A small-molecule ligand and the protein it binds are described below.
Small molecule (SMILES): CC(=O)N[C@H]1[C@H](O[C@H]2[C@H](O)[C@@H](NC(C)=O)CO[C@@H]2CO)O[C@H](CO)[C@@H](O)[C@@H]1O

Binding-site contacts:
Ligand atom O6 contacts residue GLN269 of chain 1.B at 3.8 Å.
Ligand atom C8 contacts residue ASN310 of chain 1.B at 4.4 Å.
Ligand atom O7 contacts residue ARG268 of chain 1.B at 3.1 Å (salt-bridge).
Ligand atom C7 contacts residue GLN308 of chain 1.B at 4.3 Å.
Ligand atom O5 contacts residue PRO270 of chain 1.B at 3.9 Å.
Ligand atom O5 contacts residue ARG268 of chain 1.B at 3.7 Å.
Ligand atom O5 contacts residue ASN310 of chain 1.B at 2.4 Å (h-bond).
Ligand atom C7 contacts residue ARG268 of chain 1.B at 4.0 Å.
Ligand atom C1 contacts residue SER265 of chain 1.B at 4.3 Å.
Ligand atom C3 contacts residue ASN310 of chain 1.B at 3.8 Å.
Ligand atom N2 contacts residue ASN310 of chain 1.B at 2.9 Å (h-bond).
Ligand atom C4 contacts residue SER265 of chain 1.B at 4.0 Å.
Ligand atom O3 contacts residue SER265 of chain 1.B at 3.6 Å (h-bond).
Ligand atom C2 contacts residue ASN310 of chain 1.B at 2.4 Å.
Ligand atom C8 contacts residue GLN308 of chain 1.B at 3.6 Å.
Ligand atom O6 contacts residue PRO270 of chain 1.B at 3.9 Å.
Ligand atom O6 contacts residue SER265 of chain 1.B at 4.0 Å.
Ligand atom C1 contacts residue ARG268 of chain 1.B at 3.6 Å.
Ligand atom C2 contacts residue ARG268 of chain 1.B at 4.0 Å.
Ligand atom C7 contacts residue ASN310 of chain 1.B at 3.3 Å.
Ligand atom C5 contacts residue ASN310 of chain 1.B at 3.6 Å.
Ligand atom C6 contacts residue GLN269 of chain 1.B at 3.9 Å.
Ligand atom C3 contacts residue SER265 of chain 1.B at 4.2 Å.
Ligand atom O5 contacts residue SER265 of chain 1.B at 4.2 Å.
Ligand atom O7 contacts residue ASN310 of chain 1.B at 3.4 Å (h-bond).
Ligand atom N2 contacts residue GLN308 of chain 1.B at 4.2 Å.
Ligand atom C8 contacts residue TYR309 of chain 1.B at 4.3 Å (hydrophobic).
Ligand atom C2 contacts residue SER265 of chain 1.B at 4.3 Å.
Ligand atom C4 contacts residue ASN310 of chain 1.B at 4.2 Å.
Ligand atom C1 contacts residue ASN310 of chain 1.B at 1.4 Å.
Ligand atom C5 contacts residue SER265 of chain 1.B at 4.3 Å.

Sequence of chain 1.B:
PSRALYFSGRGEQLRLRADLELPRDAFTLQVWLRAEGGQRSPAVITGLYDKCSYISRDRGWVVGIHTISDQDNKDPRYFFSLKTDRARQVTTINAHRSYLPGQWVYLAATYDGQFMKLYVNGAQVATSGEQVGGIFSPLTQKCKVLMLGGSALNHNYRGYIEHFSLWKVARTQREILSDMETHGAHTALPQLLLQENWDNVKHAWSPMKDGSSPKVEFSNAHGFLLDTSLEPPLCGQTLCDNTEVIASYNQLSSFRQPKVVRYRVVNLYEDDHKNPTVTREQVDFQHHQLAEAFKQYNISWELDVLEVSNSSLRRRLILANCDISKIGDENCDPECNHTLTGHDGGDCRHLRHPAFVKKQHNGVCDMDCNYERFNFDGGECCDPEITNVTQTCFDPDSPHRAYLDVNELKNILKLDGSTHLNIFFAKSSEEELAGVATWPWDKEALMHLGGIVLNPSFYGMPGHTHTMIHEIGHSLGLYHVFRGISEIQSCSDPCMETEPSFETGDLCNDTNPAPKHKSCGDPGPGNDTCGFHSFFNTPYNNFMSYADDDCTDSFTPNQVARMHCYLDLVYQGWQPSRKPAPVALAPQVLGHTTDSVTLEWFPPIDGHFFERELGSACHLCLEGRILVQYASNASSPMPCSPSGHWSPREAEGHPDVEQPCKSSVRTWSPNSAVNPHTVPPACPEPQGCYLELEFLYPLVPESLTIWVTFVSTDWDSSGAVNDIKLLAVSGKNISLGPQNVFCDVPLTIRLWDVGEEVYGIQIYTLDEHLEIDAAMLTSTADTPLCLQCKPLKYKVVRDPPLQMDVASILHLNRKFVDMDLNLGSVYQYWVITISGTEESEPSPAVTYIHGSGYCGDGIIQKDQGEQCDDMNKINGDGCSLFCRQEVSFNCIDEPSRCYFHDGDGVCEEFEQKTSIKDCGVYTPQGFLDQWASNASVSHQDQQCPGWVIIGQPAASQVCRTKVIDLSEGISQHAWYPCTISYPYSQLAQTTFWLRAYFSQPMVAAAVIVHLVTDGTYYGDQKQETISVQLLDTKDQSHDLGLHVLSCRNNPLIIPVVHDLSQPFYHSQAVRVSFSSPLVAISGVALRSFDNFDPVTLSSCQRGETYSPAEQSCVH